This protein binds this small molecule.
Small molecule (SMILES): C=C(C)c1cccc(C(C)(C)NC(=O)Nc2ccc(Cl)c(O[C@H]3O[C@H](CO)[C@@H](O)[C@H]3O)c2)c1

Sequence of chain 1.C:
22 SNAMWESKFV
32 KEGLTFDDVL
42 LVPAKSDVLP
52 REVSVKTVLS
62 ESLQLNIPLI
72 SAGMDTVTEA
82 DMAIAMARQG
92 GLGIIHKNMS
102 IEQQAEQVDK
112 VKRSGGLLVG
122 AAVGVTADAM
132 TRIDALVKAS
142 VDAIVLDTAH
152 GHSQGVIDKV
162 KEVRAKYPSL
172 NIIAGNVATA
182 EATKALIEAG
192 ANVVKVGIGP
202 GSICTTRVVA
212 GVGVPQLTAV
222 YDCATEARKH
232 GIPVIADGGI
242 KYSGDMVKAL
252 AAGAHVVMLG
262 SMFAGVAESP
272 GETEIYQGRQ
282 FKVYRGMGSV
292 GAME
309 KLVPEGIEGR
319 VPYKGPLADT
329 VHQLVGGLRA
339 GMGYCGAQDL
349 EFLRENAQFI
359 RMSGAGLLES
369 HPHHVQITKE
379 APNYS

Sequence of chain 1.D:
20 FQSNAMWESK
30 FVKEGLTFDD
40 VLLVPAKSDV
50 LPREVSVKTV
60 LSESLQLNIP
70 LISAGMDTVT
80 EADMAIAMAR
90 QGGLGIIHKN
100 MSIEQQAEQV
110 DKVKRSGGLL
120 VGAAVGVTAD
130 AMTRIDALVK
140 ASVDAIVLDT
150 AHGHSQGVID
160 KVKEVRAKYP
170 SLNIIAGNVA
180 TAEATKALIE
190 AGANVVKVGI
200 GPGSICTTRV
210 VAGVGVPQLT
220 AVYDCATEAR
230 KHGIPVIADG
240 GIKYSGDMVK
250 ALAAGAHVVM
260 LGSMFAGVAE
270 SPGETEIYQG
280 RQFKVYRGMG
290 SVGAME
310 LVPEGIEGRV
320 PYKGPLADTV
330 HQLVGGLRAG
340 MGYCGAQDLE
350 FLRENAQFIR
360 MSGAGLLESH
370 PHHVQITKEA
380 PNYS

Binding-site contacts:
Ligand atom N3 contacts residue GLU313 of chain 1.C at 3.1 Å (salt-bridge).
Ligand atom C8 contacts residue ALA150 of chain 1.C at 3.3 Å (hydrophobic).
Ligand atom C13 contacts residue VAL311 of chain 1.C at 3.6 Å (hydrophobic).
Ligand atom C17 contacts residue GLU313 of chain 1.C at 3.8 Å.
Ligand atom O4 contacts residue HIS151 of chain 1.C at 3.0 Å (h-bond).
Ligand atom C25 contacts residue THR149 of chain 1.C at 3.0 Å.
Ligand atom C8 contacts residue THR207 of chain 1.C at 3.7 Å.
Ligand atom C7 contacts residue ALA150 of chain 1.C at 3.8 Å (hydrophobic).
Ligand atom CL contacts residue HIS151 of chain 1.C at 3.6 Å.
Ligand atom C27 contacts residue LEU50 of chain 1.D at 3.8 Å (hydrophobic).
Ligand atom C8 contacts residue IMP1 of chain 1.Q at 3.4 Å.
Ligand atom C13 contacts residue GLY289 of chain 1.C at 3.8 Å.
Ligand atom C26 contacts residue THR149 of chain 1.C at 3.2 Å.
Ligand atom O6 contacts residue SER154 of chain 1.C at 3.0 Å (h-bond).
Ligand atom O4 contacts residue THR149 of chain 1.C at 2.2 Å (h-bond).
Ligand atom C3 contacts residue MET288 of chain 1.C at 3.5 Å (hydrophobic).
Ligand atom CL contacts residue GLY341 of chain 1.D at 3.5 Å.
Ligand atom C18 contacts residue TYR342 of chain 1.D at 3.5 Å (hydrophobic).
Ligand atom C7 contacts residue IMP1 of chain 1.Q at 3.5 Å.
Ligand atom C8 contacts residue TYR342 of chain 1.D at 3.9 Å (hydrophobic).
Ligand atom O6 contacts residue VAL157 of chain 1.C at 3.3 Å (h-bond).
Ligand atom C1 contacts residue GLY289 of chain 1.C at 3.8 Å.
Ligand atom C24 contacts residue SER154 of chain 1.C at 3.7 Å.
Ligand atom N4 contacts residue GLU313 of chain 1.C at 2.9 Å (salt-bridge).
Ligand atom C25 contacts residue SER154 of chain 1.C at 3.6 Å.
Ligand atom C8 contacts residue GLU313 of chain 1.C at 3.7 Å.
Ligand atom C10 contacts residue GLU313 of chain 1.C at 3.5 Å.
Ligand atom C19 contacts residue ALA338 of chain 1.D at 3.6 Å (hydrophobic).
Ligand atom O5 contacts residue THR149 of chain 1.C at 3.0 Å (h-bond).
Ligand atom C13 contacts residue GLU313 of chain 1.C at 3.8 Å.
Ligand atom C25 contacts residue HIS151 of chain 1.C at 3.4 Å.
Ligand atom O3 contacts residue LEU50 of chain 1.D at 3.7 Å.
Ligand atom C3 contacts residue GLY289 of chain 1.C at 3.5 Å.
Ligand atom C2 contacts residue GLY289 of chain 1.C at 3.5 Å.
Ligand atom O4 contacts residue ALA150 of chain 1.C at 3.5 Å (h-bond).
Ligand atom C18 contacts residue GLU313 of chain 1.C at 3.8 Å.
Ligand atom C4 contacts residue GLY289 of chain 1.C at 3.6 Å.
Ligand atom O3 contacts residue SER154 of chain 1.C at 3.5 Å (h-bond).
Ligand atom C9 contacts residue IMP1 of chain 1.Q at 3.2 Å.
Ligand atom O6 contacts residue GLY156 of chain 1.C at 3.2 Å.